This small molecule binds to this protein.
Small molecule (SMILES): COC(=O)c1ccc(F)c(NC(=O)c2cccc(-c3cc(C(=O)Nc4ccncc4F)ccc3CN)c2)c1

Sequence of chain 1.A:
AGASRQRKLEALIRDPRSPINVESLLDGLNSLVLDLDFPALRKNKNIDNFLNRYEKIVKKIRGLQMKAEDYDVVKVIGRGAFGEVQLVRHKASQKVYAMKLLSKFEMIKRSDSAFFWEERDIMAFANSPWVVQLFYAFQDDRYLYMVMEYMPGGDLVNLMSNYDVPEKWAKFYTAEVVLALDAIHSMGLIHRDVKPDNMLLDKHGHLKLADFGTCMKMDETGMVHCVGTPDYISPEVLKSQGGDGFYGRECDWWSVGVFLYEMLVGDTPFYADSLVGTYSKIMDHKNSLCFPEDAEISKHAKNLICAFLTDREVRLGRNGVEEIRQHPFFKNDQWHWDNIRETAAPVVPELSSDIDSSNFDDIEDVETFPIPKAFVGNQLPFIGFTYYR

Binding-site contacts:
Ligand atom C5 contacts residue ALA98 of chain 1.A at 3.9 Å (hydrophobic).
Ligand atom C32 contacts residue PHE82 of chain 1.A at 3.5 Å (hydrophobic).
Ligand atom N4 contacts residue ALA98 of chain 1.A at 3.5 Å.
Ligand atom C3 contacts residue MET151 of chain 1.A at 3.6 Å (hydrophobic).
Ligand atom N4 contacts residue MET151 of chain 1.A at 2.9 Å (h-bond).
Ligand atom C22 contacts residue LEU102 of chain 1.A at 3.7 Å (hydrophobic).
Ligand atom O10 contacts residue ALA210 of chain 1.A at 3.8 Å.
Ligand atom C3 contacts residue ALA98 of chain 1.A at 3.8 Å (hydrophobic).
Ligand atom C21 contacts residue GLY80 of chain 1.A at 3.8 Å.
Ligand atom C2 contacts residue ILE77 of chain 1.A at 3.8 Å (hydrophobic).
Ligand atom N16 contacts residue ASN198 of chain 1.A at 2.8 Å (h-bond).
Ligand atom O36 contacts residue THR214 of chain 1.A at 3.5 Å (h-bond).
Ligand atom C18 contacts residue VAL85 of chain 1.A at 3.5 Å (hydrophobic).
Ligand atom F34 contacts residue PHE115 of chain 1.A at 3.2 Å.
Ligand atom O10 contacts residue MET148 of chain 1.A at 3.6 Å.
Ligand atom C24 contacts residue LYS100 of chain 1.A at 3.9 Å.
Ligand atom C5 contacts residue GLU149 of chain 1.A at 3.2 Å.
Ligand atom N4 contacts residue GLU149 of chain 1.A at 3.4 Å (salt-bridge).
Ligand atom C24 contacts residue ASP211 of chain 1.A at 3.8 Å.
Ligand atom O36 contacts residue VAL230 of chain 1.A at 3.8 Å.
Ligand atom C20 contacts residue VAL85 of chain 1.A at 3.7 Å (hydrophobic).
Ligand atom N16 contacts residue ASP211 of chain 1.A at 2.9 Å (salt-bridge).
Ligand atom N27 contacts residue ASP211 of chain 1.A at 3.3 Å (salt-bridge).
Ligand atom C22 contacts residue GLY83 of chain 1.A at 3.9 Å.
Ligand atom O26 contacts residue ALA81 of chain 1.A at 3.7 Å.
Ligand atom C22 contacts residue GLY80 of chain 1.A at 3.7 Å.
Ligand atom C33 contacts residue PHE82 of chain 1.A at 3.7 Å (hydrophobic).
Ligand atom F1 contacts residue ILE77 of chain 1.A at 3.3 Å.
Ligand atom N4 contacts residue TYR150 of chain 1.A at 3.6 Å.
Ligand atom F34 contacts residue PHE82 of chain 1.A at 3.6 Å.
Ligand atom C12 contacts residue ASP197 of chain 1.A at 4.0 Å.
Ligand atom C13 contacts residue ASP197 of chain 1.A at 3.6 Å.
Ligand atom C3 contacts residue ILE77 of chain 1.A at 3.7 Å (hydrophobic).
Ligand atom C5 contacts residue MET151 of chain 1.A at 3.7 Å (hydrophobic).
Ligand atom C21 contacts residue GLY83 of chain 1.A at 3.9 Å.
Ligand atom F1 contacts residue PHE363 of chain 1.A at 3.4 Å.
Ligand atom C3 contacts residue TYR150 of chain 1.A at 3.8 Å (hydrophobic).
Ligand atom C21 contacts residue GLU84 of chain 1.A at 3.9 Å.
Ligand atom C25 contacts residue ALA81 of chain 1.A at 4.0 Å (hydrophobic).
Ligand atom O26 contacts residue PHE82 of chain 1.A at 3.1 Å (h-bond).